A protein and the small-molecule ligand that binds it are described below.
Small molecule (SMILES): OC[C@@H]1OC=C[C@H]1O

Binding-site contacts:
Ligand atom C4 contacts residue MET109 of chain 1.A at 4.1 Å (hydrophobic).
Ligand atom O5 contacts residue HIS35 of chain 1.B at 2.8 Å.
Ligand atom O3 contacts residue GLY110 of chain 1.A at 4.0 Å.
Ligand atom C2 contacts residue ARG137 of chain 1.A at 3.7 Å.
Ligand atom O4 contacts residue ARG93 of chain 1.B at 3.9 Å.
Ligand atom O3 contacts residue SO41 of chain 1.D at 3.2 Å (h-bond).
Ligand atom C4 contacts residue MET248 of chain 1.A at 4.3 Å (hydrophobic).
Ligand atom C3 contacts residue GLU249 of chain 1.A at 3.6 Å.
Ligand atom O5 contacts residue TYR34 of chain 1.B at 4.3 Å.
Ligand atom C5 contacts residue MET109 of chain 1.A at 3.4 Å (hydrophobic).
Ligand atom O4 contacts residue THR140 of chain 1.A at 3.1 Å (h-bond).
Ligand atom C3 contacts residue ARG93 of chain 1.B at 4.3 Å.
Ligand atom C5 contacts residue HIS35 of chain 1.B at 3.1 Å.
Ligand atom O3 contacts residue MET248 of chain 1.A at 4.3 Å.
Ligand atom C1 contacts residue THR140 of chain 1.A at 3.0 Å.
Ligand atom C2 contacts residue GLU249 of chain 1.A at 3.1 Å.
Ligand atom C1 contacts residue GLU249 of chain 1.A at 4.3 Å.
Ligand atom C5 contacts residue PHE212 of chain 1.A at 4.1 Å (hydrophobic).
Ligand atom C2 contacts residue URF1 of chain 1.C at 3.7 Å.
Ligand atom C1 contacts residue SO41 of chain 1.D at 2.8 Å.
Ligand atom C3 contacts residue SO41 of chain 1.D at 2.8 Å.
Ligand atom C2 contacts residue SO41 of chain 1.D at 2.7 Å.
Ligand atom O3 contacts residue GLU249 of chain 1.A at 2.4 Å (salt-bridge).
Ligand atom O5 contacts residue PHE212 of chain 1.A at 3.7 Å.
Ligand atom C3 contacts residue MET109 of chain 1.A at 4.0 Å (hydrophobic).
Ligand atom C3 contacts residue URF1 of chain 1.C at 4.3 Å.
Ligand atom O5 contacts residue URF1 of chain 1.C at 3.7 Å.
Ligand atom C1 contacts residue ARG137 of chain 1.A at 4.2 Å.
Ligand atom C1 contacts residue URF1 of chain 1.C at 2.5 Å.
Ligand atom C2 contacts residue THR140 of chain 1.A at 3.8 Å.
Ligand atom O4 contacts residue SO41 of chain 1.D at 3.2 Å (h-bond).
Ligand atom O3 contacts residue MET109 of chain 1.A at 3.4 Å.
Ligand atom O4 contacts residue URF1 of chain 1.C at 2.8 Å (h-bond).
Ligand atom C4 contacts residue URF1 of chain 1.C at 3.4 Å.
Ligand atom C5 contacts residue URF1 of chain 1.C at 4.0 Å.
Ligand atom O5 contacts residue ARG93 of chain 1.B at 3.9 Å.
Ligand atom C4 contacts residue SO41 of chain 1.D at 4.0 Å.
Ligand atom C5 contacts residue ARG93 of chain 1.B at 4.1 Å.
Ligand atom C4 contacts residue ARG93 of chain 1.B at 4.4 Å.
Ligand atom C2 contacts residue MET248 of chain 1.A at 4.2 Å (hydrophobic).

Sequence of chain 1.B:
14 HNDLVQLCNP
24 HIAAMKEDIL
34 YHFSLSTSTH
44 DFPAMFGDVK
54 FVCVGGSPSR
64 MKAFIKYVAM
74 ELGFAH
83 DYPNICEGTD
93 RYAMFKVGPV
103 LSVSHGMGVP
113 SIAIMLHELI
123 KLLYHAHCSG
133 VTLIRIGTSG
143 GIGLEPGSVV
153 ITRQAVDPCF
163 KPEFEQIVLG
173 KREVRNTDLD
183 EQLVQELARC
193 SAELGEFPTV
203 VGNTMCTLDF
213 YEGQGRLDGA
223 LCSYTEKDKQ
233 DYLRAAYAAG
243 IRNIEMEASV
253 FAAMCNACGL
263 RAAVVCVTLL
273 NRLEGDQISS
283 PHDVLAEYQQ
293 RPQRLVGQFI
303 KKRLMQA

Sequence of chain 1.A:
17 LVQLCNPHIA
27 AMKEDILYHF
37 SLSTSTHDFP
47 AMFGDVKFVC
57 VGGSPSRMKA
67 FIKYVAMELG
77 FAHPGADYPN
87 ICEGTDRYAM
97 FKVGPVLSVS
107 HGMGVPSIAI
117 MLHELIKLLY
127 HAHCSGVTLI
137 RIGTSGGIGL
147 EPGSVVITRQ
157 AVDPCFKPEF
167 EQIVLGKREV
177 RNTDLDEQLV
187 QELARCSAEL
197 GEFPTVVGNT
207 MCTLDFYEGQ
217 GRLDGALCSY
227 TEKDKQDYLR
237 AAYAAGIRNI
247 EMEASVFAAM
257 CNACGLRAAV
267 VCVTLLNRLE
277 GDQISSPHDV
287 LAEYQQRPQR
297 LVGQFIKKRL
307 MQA